A small-molecule ligand and the protein it binds are described below.
Small molecule (SMILES): O=c1[nH]cnc2c1ncn2[C@@H]1O[C@H](COP(=O)(O)O)[C@@H](O)[C@H]1O

Binding-site contacts:
Ligand atom C4' contacts residue VAL44 of chain 1.A at 4.0 Å (hydrophobic).
Ligand atom O6 contacts residue PHE79 of chain 1.A at 2.9 Å (h-bond).
Ligand atom O4' contacts residue VAL44 of chain 1.A at 3.8 Å.
Ligand atom N1 contacts residue HIS46 of chain 1.A at 3.8 Å.
Ligand atom O2' contacts residue GLY187 of chain 1.A at 4.0 Å.
Ligand atom C6 contacts residue ILE186 of chain 1.A at 3.8 Å (hydrophobic).
Ligand atom N3 contacts residue HIS46 of chain 1.A at 3.8 Å.
Ligand atom O3' contacts residue VAL128 of chain 1.A at 3.7 Å.
Ligand atom C6 contacts residue GLN192 of chain 1.A at 3.9 Å.
Ligand atom O3P contacts residue ARG72 of chain 1.A at 2.8 Å (salt-bridge).
Ligand atom O6 contacts residue HIS46 of chain 1.A at 3.8 Å.
Ligand atom C5' contacts residue PHE83 of chain 1.A at 3.6 Å (hydrophobic).
Ligand atom C4' contacts residue PHE83 of chain 1.A at 4.0 Å (hydrophobic).
Ligand atom N1 contacts residue ALA189 of chain 1.A at 3.8 Å.
Ligand atom C2 contacts residue HIS46 of chain 1.A at 3.9 Å.
Ligand atom O6 contacts residue ALA189 of chain 1.A at 3.8 Å.
Ligand atom C4 contacts residue HIS46 of chain 1.A at 3.2 Å.
Ligand atom C1' contacts residue HIS46 of chain 1.A at 4.0 Å.
Ligand atom C8 contacts residue ARG72 of chain 1.A at 3.6 Å.
Ligand atom N7 contacts residue HIS46 of chain 1.A at 3.2 Å (h-bond).
Ligand atom C5 contacts residue ILE186 of chain 1.A at 3.5 Å (hydrophobic).
Ligand atom C5 contacts residue HIS46 of chain 1.A at 3.3 Å.
Ligand atom O4' contacts residue HIS46 of chain 1.A at 3.6 Å.
Ligand atom C2 contacts residue GLN192 of chain 1.A at 3.1 Å.
Ligand atom C8 contacts residue HIS46 of chain 1.A at 3.4 Å.
Ligand atom O6 contacts residue ILE186 of chain 1.A at 3.9 Å.
Ligand atom N9 contacts residue HIS46 of chain 1.A at 3.3 Å.
Ligand atom N7 contacts residue ARG72 of chain 1.A at 3.7 Å.
Ligand atom C6 contacts residue ALA189 of chain 1.A at 3.9 Å (hydrophobic).
Ligand atom O2P contacts residue PHE83 of chain 1.A at 4.1 Å.
Ligand atom C6 contacts residue HIS46 of chain 1.A at 3.7 Å.
Ligand atom O6 contacts residue GLY78 of chain 1.A at 3.8 Å.
Ligand atom O1P contacts residue ARG72 of chain 1.A at 2.9 Å (salt-bridge).
Ligand atom O2' contacts residue ILE186 of chain 1.A at 4.0 Å.
Ligand atom C8 contacts residue ILE186 of chain 1.A at 3.8 Å (hydrophobic).
Ligand atom N7 contacts residue ILE186 of chain 1.A at 3.3 Å.
Ligand atom N1 contacts residue GLN192 of chain 1.A at 2.7 Å (h-bond).
Ligand atom P contacts residue ARG72 of chain 1.A at 3.7 Å.
Ligand atom N3 contacts residue ALA130 of chain 1.A at 4.0 Å.
Ligand atom O3P contacts residue PHE73 of chain 1.A at 3.9 Å.

Sequence of chain 1.A:
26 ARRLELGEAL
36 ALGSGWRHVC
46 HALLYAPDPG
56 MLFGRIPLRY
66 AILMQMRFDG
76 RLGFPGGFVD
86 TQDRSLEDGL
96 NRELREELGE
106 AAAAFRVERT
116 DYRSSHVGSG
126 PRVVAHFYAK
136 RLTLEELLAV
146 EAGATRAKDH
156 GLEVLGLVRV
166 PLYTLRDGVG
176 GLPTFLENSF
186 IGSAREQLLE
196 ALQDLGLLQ